Sequence of chain 19.D:
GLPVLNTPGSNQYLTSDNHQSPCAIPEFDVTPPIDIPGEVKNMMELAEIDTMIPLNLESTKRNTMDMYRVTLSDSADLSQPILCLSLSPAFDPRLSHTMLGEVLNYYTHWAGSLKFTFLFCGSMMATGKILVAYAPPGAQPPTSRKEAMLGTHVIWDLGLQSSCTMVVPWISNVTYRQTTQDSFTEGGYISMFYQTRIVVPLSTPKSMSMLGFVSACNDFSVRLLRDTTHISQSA

Sequence of chain 18.B:
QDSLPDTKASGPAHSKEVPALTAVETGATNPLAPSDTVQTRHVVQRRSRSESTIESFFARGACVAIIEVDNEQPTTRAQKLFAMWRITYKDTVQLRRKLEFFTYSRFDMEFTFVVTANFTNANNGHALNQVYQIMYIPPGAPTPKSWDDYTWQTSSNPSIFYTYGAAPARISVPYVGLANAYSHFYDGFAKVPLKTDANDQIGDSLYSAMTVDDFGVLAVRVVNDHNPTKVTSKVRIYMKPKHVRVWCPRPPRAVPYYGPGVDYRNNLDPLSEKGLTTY

Sequence of chain 18.D:
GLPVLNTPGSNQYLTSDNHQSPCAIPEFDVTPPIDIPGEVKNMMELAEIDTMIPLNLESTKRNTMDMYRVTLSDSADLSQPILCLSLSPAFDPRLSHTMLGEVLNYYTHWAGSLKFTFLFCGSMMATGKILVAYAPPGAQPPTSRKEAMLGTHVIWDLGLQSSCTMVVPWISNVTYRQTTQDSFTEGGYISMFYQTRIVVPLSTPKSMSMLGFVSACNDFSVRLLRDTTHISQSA

Binding-site contacts:
Ligand atom C1 contacts residue ILE155 of chain 18.B at 3.8 Å (hydrophobic).
Ligand atom C9 contacts residue VAL194 of chain 18.B at 3.8 Å (hydrophobic).
Ligand atom N6 contacts residue VAL194 of chain 18.B at 3.6 Å.
Ligand atom C16 contacts residue MET130 of chain 18.B at 3.8 Å (hydrophobic).
Ligand atom C19 contacts residue PHE236 of chain 18.B at 3.6 Å (hydrophobic).
Ligand atom O23 contacts residue PHE236 of chain 18.B at 3.3 Å.
Ligand atom C8 contacts residue TYR157 of chain 18.B at 3.4 Å (hydrophobic).
Ligand atom N3 contacts residue ILE192 of chain 18.B at 3.7 Å.
Ligand atom C11 contacts residue PHE132 of chain 18.B at 3.5 Å (hydrophobic).
Ligand atom O23 contacts residue TYR110 of chain 18.B at 3.5 Å.
Ligand atom O24 contacts residue THR109 of chain 18.B at 3.6 Å.
Ligand atom C22 contacts residue TYR110 of chain 18.B at 3.3 Å (hydrophobic).
Ligand atom C4 contacts residue TYR157 of chain 18.B at 3.5 Å (hydrophobic).
Ligand atom C3 contacts residue ALA24 of chain 18.D at 3.6 Å (hydrophobic).
Ligand atom C4 contacts residue ALA24 of chain 18.D at 3.9 Å (hydrophobic).
Ligand atom C7 contacts residue VAL194 of chain 18.B at 3.6 Å (hydrophobic).
Ligand atom C25 contacts residue THR109 of chain 18.B at 3.2 Å.
Ligand atom C21 contacts residue TYR203 of chain 18.B at 3.7 Å (hydrophobic).
Ligand atom C7 contacts residue TYR157 of chain 18.B at 3.5 Å (hydrophobic).
Ligand atom C17 contacts residue MET130 of chain 18.B at 3.7 Å (hydrophobic).
Ligand atom C10 contacts residue ILE108 of chain 18.B at 3.5 Å (hydrophobic).
Ligand atom C18 contacts residue TYR110 of chain 18.B at 3.8 Å (hydrophobic).
Ligand atom C13 contacts residue ILE108 of chain 18.B at 3.6 Å (hydrophobic).
Ligand atom C19 contacts residue TYR110 of chain 18.B at 3.8 Å (hydrophobic).
Ligand atom C22 contacts residue PHE236 of chain 18.B at 3.3 Å (hydrophobic).
Ligand atom C1 contacts residue ILE181 of chain 18.B at 3.5 Å (hydrophobic).
Ligand atom C3 contacts residue PRO179 of chain 18.B at 3.6 Å (hydrophobic).
Ligand atom N4 contacts residue ILE192 of chain 18.B at 3.6 Å.
Ligand atom C10 contacts residue PHE132 of chain 18.B at 3.7 Å (hydrophobic).
Ligand atom C20 contacts residue PHE236 of chain 18.B at 3.4 Å (hydrophobic).
Ligand atom O15 contacts residue MET130 of chain 18.B at 3.8 Å.
Ligand atom C12 contacts residue PHE236 of chain 18.B at 3.7 Å (hydrophobic).
Ligand atom N4 contacts residue LEU239 of chain 18.B at 3.6 Å.
Ligand atom O24 contacts residue TYR110 of chain 18.B at 3.3 Å.
Ligand atom C7 contacts residue ILE25 of chain 18.D at 3.8 Å (hydrophobic).
Ligand atom N3 contacts residue LEU239 of chain 18.B at 3.8 Å.
Ligand atom O24 contacts residue PHE236 of chain 18.B at 3.9 Å.
Ligand atom C13 contacts residue PHE236 of chain 18.B at 3.8 Å (hydrophobic).
Ligand atom C8 contacts residue VAL194 of chain 18.B at 3.8 Å (hydrophobic).
Ligand atom C3 contacts residue TYR157 of chain 18.B at 3.4 Å (hydrophobic).

A small-molecule ligand and the protein it binds are described below.
Small molecule (SMILES): CCOC(=O)c1ccc(OCCCC2CCN(c3ccc(C)nn3)CC2)cc1